Sequence of chain 1.D:
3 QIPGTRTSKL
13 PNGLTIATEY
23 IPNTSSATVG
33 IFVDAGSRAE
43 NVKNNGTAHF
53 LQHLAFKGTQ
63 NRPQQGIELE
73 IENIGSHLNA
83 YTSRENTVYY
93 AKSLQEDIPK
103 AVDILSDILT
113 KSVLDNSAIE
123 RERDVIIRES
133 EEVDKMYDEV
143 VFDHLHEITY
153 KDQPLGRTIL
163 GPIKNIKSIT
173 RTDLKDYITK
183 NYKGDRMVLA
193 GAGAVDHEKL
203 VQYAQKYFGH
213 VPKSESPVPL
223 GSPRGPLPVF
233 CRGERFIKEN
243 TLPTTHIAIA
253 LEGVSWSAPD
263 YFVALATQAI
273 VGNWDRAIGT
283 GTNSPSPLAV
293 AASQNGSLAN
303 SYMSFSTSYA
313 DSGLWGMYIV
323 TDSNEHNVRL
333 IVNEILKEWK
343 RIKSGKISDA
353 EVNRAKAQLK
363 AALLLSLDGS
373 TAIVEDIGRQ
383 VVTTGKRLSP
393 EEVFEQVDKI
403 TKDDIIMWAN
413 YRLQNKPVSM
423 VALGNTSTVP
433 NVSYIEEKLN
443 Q

Binding-site contacts:
Ligand atom CB contacts residue ILE161 of chain 1.D at 3.7 Å (hydrophobic).
Ligand atom O contacts residue GLU131 of chain 1.D at 2.9 Å (salt-bridge).
Ligand atom CA contacts residue GLN54 of chain 1.D at 3.8 Å.
Ligand atom CB contacts residue ALA82 of chain 1.D at 3.4 Å (hydrophobic).
Ligand atom CB contacts residue LEU162 of chain 1.D at 3.9 Å (hydrophobic).
Ligand atom C contacts residue ZN1 of chain 1.N at 3.0 Å.
Ligand atom OG contacts residue SER308 of chain 1.D at 3.0 Å (h-bond).
Ligand atom OXT contacts residue GLN54 of chain 1.D at 3.3 Å (h-bond).
Ligand atom O contacts residue ZN1 of chain 1.N at 2.4 Å.
Ligand atom CB contacts residue THR84 of chain 1.D at 3.9 Å.
Ligand atom CD1 contacts residue LEU267 of chain 1.D at 3.4 Å (hydrophobic).
Ligand atom CA contacts residue THR84 of chain 1.D at 3.6 Å.
Ligand atom NZ contacts residue GLU377 of chain 1.D at 3.6 Å (salt-bridge).
Ligand atom NH1 contacts residue VAL135 of chain 1.D at 3.5 Å.
Ligand atom O contacts residue GLN54 of chain 1.D at 3.3 Å (h-bond).
Ligand atom C contacts residue GLN54 of chain 1.D at 3.8 Å.
Ligand atom C contacts residue THR84 of chain 1.D at 3.7 Å.
Ligand atom CG2 contacts residue TRP258 of chain 1.D at 3.9 Å (hydrophobic).
Ligand atom NH2 contacts residue GLU141 of chain 1.D at 3.3 Å (salt-bridge).
Ligand atom O contacts residue TYR83 of chain 1.D at 3.3 Å.
Ligand atom OG contacts residue GLN270 of chain 1.D at 3.5 Å (h-bond).
Ligand atom O contacts residue HIS55 of chain 1.D at 3.7 Å.
Ligand atom CG contacts residue TYR83 of chain 1.D at 3.9 Å (hydrophobic).
Ligand atom OXT contacts residue HIS55 of chain 1.D at 3.7 Å.
Ligand atom CE contacts residue GLU377 of chain 1.D at 3.9 Å.
Ligand atom CG contacts residue LEU162 of chain 1.D at 3.2 Å (hydrophobic).
Ligand atom N contacts residue GLN270 of chain 1.D at 3.8 Å.
Ligand atom CD2 contacts residue LEU365 of chain 1.D at 3.6 Å (hydrophobic).
Ligand atom NH1 contacts residue ASP145 of chain 1.D at 3.1 Å (salt-bridge).
Ligand atom CB contacts residue TYR83 of chain 1.D at 3.9 Å (hydrophobic).
Ligand atom OG contacts residue PHE307 of chain 1.D at 3.0 Å.
Ligand atom CA contacts residue ALA82 of chain 1.D at 3.9 Å (hydrophobic).
Ligand atom O contacts residue SER85 of chain 1.D at 3.7 Å.
Ligand atom O contacts residue ILE161 of chain 1.D at 3.9 Å.
Ligand atom CA contacts residue THR84 of chain 1.D at 3.9 Å.
Ligand atom N contacts residue THR84 of chain 1.D at 3.0 Å (h-bond).
Ligand atom OXT contacts residue ZN1 of chain 1.N at 3.5 Å.
Ligand atom O contacts residue THR84 of chain 1.D at 2.8 Å (h-bond).
Ligand atom CB contacts residue SER308 of chain 1.D at 3.4 Å.
Ligand atom OG contacts residue SER306 of chain 1.D at 3.9 Å.

This protein binds this small molecule.
Small molecule (SMILES): CC(C)C[C@H](N)C(=O)N[C@@H](CO)C(=O)N[C@@H](CCCN=C(N)N)C(=O)N[C@H](C(=O)N[C@@H](C)C(=O)N[C@@H](CCCCN)C(=O)N[C@@H](CCCN=C(N)N)C(=O)N[C@@H](C)C(=O)O)C(C)C